Sequence of chain 10.A:
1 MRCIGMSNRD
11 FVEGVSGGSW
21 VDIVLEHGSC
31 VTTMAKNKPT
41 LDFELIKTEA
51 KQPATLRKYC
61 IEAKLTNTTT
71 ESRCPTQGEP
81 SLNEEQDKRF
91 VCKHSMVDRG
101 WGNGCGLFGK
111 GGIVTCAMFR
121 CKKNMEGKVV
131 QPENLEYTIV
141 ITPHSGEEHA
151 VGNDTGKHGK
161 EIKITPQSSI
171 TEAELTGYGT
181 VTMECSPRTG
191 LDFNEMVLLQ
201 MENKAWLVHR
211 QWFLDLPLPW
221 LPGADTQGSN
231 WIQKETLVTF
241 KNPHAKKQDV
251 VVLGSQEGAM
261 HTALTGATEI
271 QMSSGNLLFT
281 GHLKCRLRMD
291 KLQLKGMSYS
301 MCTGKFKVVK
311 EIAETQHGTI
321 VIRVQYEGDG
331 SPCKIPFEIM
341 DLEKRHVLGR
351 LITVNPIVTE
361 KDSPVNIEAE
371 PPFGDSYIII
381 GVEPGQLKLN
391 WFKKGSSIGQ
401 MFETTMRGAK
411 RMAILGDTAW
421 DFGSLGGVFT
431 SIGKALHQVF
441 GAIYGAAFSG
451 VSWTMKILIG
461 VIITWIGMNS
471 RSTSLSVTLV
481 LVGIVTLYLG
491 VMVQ

A protein and the small-molecule ligand that binds it are described below.
Small molecule (SMILES): CC(=O)N[C@@H]1[C@@H](O)[C@H](O)[C@@H](CO)O[C@H]1O

Binding-site contacts:
Ligand atom C8 contacts residue MET118 of chain 10.A at 3.8 Å (hydrophobic).
Ligand atom C5 contacts residue ASN67 of chain 10.A at 3.7 Å.
Ligand atom O7 contacts residue ASN67 of chain 10.A at 3.0 Å (h-bond).
Ligand atom O5 contacts residue ASN67 of chain 10.A at 2.4 Å (h-bond).
Ligand atom C4 contacts residue ASN67 of chain 10.A at 4.2 Å.
Ligand atom C7 contacts residue MET118 of chain 10.A at 4.0 Å (hydrophobic).
Ligand atom C8 contacts residue ASN67 of chain 10.A at 4.0 Å.
Ligand atom O7 contacts residue MET118 of chain 10.A at 3.5 Å.
Ligand atom C8 contacts residue PHE90 of chain 10.A at 4.0 Å (hydrophobic).
Ligand atom C7 contacts residue ASN67 of chain 10.A at 3.2 Å.
Ligand atom C2 contacts residue ASN67 of chain 10.A at 2.5 Å.
Ligand atom N2 contacts residue ASN67 of chain 10.A at 2.9 Å (h-bond).
Ligand atom C1 contacts residue ASN67 of chain 10.A at 1.4 Å.
Ligand atom C3 contacts residue ASN67 of chain 10.A at 3.8 Å.